Binding-site contacts:
Ligand atom N1 contacts residue VAL572 of chain 1.A at 3.7 Å.
Ligand atom S1G contacts residue ARG746 of chain 1.B at 2.9 Å (salt-bridge).
Ligand atom N6 contacts residue VAL611 of chain 1.A at 3.1 Å (h-bond).
Ligand atom O2A contacts residue LYS613 of chain 1.A at 4.0 Å.
Ligand atom C8 contacts residue ALA804 of chain 1.A at 3.8 Å (hydrophobic).
Ligand atom O2B contacts residue THR614 of chain 1.A at 3.7 Å.
Ligand atom O2A contacts residue THR614 of chain 1.A at 3.9 Å.
Ligand atom O3' contacts residue ARG808 of chain 1.A at 3.1 Å (salt-bridge).
Ligand atom O2A contacts residue GLY612 of chain 1.A at 3.5 Å.
Ligand atom C2 contacts residue ILE573 of chain 1.A at 3.9 Å (hydrophobic).
Ligand atom C2 contacts residue VAL572 of chain 1.A at 3.9 Å (hydrophobic).
Ligand atom O5' contacts residue ARG805 of chain 1.A at 3.1 Å (salt-bridge).
Ligand atom PB contacts residue THR614 of chain 1.A at 3.9 Å.
Ligand atom N6 contacts residue ILE573 of chain 1.A at 3.0 Å (h-bond).
Ligand atom PA contacts residue ARG805 of chain 1.A at 3.9 Å.
Ligand atom PG contacts residue ARG746 of chain 1.B at 4.1 Å.
Ligand atom C6 contacts residue VAL611 of chain 1.A at 3.5 Å (hydrophobic).
Ligand atom N7 contacts residue GLY610 of chain 1.A at 3.3 Å (h-bond).
Ligand atom O1A contacts residue THR614 of chain 1.A at 3.4 Å.
Ligand atom O2G contacts residue ARG746 of chain 1.B at 3.8 Å.
Ligand atom O2B contacts residue LYS613 of chain 1.A at 3.3 Å.
Ligand atom C2' contacts residue GLU615 of chain 1.A at 3.9 Å.
Ligand atom C8 contacts residue GLY610 of chain 1.A at 3.4 Å.
Ligand atom C2 contacts residue ARG571 of chain 1.A at 3.6 Å.
Ligand atom O2' contacts residue GLU615 of chain 1.A at 3.7 Å.
Ligand atom N7 contacts residue VAL611 of chain 1.A at 3.0 Å (h-bond).
Ligand atom O3A contacts residue ARG805 of chain 1.A at 3.6 Å.
Ligand atom O3B contacts residue GLY610 of chain 1.A at 3.5 Å (h-bond).
Ligand atom O4' contacts residue ARG808 of chain 1.A at 3.8 Å.
Ligand atom O2A contacts residue GLU615 of chain 1.A at 4.0 Å.
Ligand atom O2B contacts residue GLY612 of chain 1.A at 3.5 Å (h-bond).
Ligand atom C5 contacts residue VAL611 of chain 1.A at 3.4 Å (hydrophobic).
Ligand atom O3G contacts residue GLU742 of chain 1.B at 3.9 Å.
Ligand atom O3G contacts residue ASN721 of chain 1.A at 2.9 Å (h-bond).
Ligand atom O3G contacts residue THR609 of chain 1.A at 3.4 Å.
Ligand atom N1 contacts residue ILE573 of chain 1.A at 3.1 Å (h-bond).
Ligand atom O1B contacts residue THR614 of chain 1.A at 2.7 Å (h-bond).
Ligand atom C8 contacts residue VAL611 of chain 1.A at 4.0 Å (hydrophobic).
Ligand atom C6 contacts residue ILE573 of chain 1.A at 3.8 Å (hydrophobic).
Ligand atom N7 contacts residue GLY612 of chain 1.A at 4.0 Å.

Sequence of chain 1.B:
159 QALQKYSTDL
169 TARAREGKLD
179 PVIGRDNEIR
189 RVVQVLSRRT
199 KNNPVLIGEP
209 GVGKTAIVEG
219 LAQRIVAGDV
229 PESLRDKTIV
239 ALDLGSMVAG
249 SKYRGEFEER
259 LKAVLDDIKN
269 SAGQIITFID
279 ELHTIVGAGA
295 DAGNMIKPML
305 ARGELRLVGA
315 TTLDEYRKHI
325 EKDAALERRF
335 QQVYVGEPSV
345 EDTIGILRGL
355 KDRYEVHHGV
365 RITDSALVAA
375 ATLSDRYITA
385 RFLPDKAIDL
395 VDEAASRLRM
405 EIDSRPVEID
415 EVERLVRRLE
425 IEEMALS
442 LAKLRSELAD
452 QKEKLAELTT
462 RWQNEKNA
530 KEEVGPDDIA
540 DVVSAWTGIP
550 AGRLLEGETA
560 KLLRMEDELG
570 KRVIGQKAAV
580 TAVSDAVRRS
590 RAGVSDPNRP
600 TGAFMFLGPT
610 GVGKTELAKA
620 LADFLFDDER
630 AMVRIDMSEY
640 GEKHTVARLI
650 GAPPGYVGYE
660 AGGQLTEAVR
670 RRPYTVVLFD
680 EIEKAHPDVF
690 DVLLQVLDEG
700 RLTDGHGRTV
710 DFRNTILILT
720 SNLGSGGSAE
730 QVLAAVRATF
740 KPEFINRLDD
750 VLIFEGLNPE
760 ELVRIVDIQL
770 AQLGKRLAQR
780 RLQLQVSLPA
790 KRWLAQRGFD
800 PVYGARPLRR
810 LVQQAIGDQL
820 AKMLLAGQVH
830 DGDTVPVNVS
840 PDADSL

Sequence of chain 1.A:
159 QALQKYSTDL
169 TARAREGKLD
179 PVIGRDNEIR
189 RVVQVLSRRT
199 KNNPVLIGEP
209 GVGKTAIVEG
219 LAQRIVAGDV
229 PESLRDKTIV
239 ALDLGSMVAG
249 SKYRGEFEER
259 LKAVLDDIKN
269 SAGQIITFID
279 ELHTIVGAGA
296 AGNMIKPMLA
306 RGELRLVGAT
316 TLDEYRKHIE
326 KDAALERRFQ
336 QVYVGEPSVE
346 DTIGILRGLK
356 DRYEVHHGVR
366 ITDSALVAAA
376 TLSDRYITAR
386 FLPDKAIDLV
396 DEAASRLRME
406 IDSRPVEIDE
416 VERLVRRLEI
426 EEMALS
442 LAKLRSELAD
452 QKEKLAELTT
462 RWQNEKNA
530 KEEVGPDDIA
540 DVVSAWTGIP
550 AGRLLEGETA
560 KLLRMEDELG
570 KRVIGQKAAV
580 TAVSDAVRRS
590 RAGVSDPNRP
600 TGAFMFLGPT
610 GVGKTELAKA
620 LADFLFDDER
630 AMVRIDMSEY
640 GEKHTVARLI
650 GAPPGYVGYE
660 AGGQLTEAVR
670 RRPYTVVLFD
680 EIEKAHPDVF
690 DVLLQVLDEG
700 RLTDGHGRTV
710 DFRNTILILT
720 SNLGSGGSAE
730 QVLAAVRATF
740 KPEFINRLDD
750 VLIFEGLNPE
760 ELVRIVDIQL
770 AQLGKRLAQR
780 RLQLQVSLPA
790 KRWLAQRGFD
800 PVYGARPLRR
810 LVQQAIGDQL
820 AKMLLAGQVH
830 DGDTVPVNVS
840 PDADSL

A protein and the small-molecule ligand that binds it are described below.
Small molecule (SMILES): Nc1ncnc2c1ncn2[C@@H]1O[C@H](COP(=O)(O)OP(=O)(O)OP(O)(O)=S)[C@@H](O)[C@H]1O